Sequence of chain 1.B:
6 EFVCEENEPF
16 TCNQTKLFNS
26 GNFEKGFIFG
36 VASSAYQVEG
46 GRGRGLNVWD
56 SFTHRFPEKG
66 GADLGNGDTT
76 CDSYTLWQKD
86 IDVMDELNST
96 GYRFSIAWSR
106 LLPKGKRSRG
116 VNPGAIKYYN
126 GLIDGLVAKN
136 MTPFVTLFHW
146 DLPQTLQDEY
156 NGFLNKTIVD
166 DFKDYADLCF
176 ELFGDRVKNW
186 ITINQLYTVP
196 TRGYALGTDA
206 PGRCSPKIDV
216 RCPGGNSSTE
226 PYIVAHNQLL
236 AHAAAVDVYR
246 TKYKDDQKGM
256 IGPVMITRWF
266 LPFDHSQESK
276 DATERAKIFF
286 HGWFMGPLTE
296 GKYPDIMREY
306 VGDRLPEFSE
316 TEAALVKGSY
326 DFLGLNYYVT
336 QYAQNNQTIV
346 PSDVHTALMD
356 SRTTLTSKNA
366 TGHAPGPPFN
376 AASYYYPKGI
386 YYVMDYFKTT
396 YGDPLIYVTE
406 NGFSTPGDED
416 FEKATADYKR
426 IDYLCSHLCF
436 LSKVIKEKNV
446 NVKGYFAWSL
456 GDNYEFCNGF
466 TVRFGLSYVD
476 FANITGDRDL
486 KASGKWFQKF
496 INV

Binding-site contacts:
Ligand atom C3 contacts residue ASN160 of chain 1.B at 3.8 Å.
Ligand atom C4 contacts residue ASN160 of chain 1.B at 4.2 Å.
Ligand atom O7 contacts residue ASN160 of chain 1.B at 3.4 Å (h-bond).
Ligand atom C5 contacts residue ASN160 of chain 1.B at 3.7 Å.
Ligand atom C6 contacts residue ASN160 of chain 1.B at 4.3 Å.
Ligand atom C2 contacts residue ASN160 of chain 1.B at 2.5 Å.
Ligand atom C1 contacts residue THR162 of chain 1.B at 3.7 Å.
Ligand atom C1 contacts residue ASN160 of chain 1.B at 1.4 Å.
Ligand atom O5 contacts residue THR162 of chain 1.B at 3.4 Å (h-bond).
Ligand atom N2 contacts residue ASN160 of chain 1.B at 3.0 Å (h-bond).
Ligand atom C7 contacts residue ASN160 of chain 1.B at 3.3 Å.
Ligand atom C8 contacts residue ASN160 of chain 1.B at 3.7 Å.
Ligand atom O5 contacts residue ASN160 of chain 1.B at 2.4 Å (h-bond).

This small molecule binds to this protein.
Small molecule (SMILES): CC(=O)N[C@@H]1[C@@H](O)[C@H](O)[C@@H](CO)O[C@H]1O